Sequence of chain 1.A:
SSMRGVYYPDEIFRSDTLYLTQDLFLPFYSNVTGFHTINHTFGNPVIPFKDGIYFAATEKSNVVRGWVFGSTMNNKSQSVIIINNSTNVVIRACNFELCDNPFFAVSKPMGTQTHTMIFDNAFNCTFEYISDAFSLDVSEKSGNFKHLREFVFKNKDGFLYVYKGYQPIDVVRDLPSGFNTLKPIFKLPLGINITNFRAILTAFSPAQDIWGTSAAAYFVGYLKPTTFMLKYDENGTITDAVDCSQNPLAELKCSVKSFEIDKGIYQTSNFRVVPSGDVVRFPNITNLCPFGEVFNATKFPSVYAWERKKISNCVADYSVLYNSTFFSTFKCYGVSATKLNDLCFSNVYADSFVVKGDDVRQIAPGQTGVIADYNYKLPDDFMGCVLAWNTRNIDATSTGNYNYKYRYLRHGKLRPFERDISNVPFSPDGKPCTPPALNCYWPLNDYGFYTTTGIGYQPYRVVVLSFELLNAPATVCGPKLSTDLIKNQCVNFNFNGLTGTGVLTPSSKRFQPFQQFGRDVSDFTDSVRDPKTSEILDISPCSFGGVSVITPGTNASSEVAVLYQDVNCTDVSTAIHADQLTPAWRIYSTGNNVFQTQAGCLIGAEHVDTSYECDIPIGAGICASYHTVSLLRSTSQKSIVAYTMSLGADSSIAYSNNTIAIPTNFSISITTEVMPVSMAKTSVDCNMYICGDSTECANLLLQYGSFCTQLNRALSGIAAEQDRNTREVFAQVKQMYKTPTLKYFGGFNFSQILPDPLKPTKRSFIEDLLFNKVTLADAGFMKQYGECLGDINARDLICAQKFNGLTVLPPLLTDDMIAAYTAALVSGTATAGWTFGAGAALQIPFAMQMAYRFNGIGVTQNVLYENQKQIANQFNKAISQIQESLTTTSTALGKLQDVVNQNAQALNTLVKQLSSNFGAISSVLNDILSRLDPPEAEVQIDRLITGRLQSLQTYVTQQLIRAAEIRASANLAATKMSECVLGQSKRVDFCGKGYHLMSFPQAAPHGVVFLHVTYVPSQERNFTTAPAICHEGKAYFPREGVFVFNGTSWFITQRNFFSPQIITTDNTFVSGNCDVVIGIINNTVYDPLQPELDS

This small molecule binds to this protein.
Small molecule (SMILES): CC(=O)N[C@@H]1[C@@H](O)[C@H](O)[C@@H](CO)O[C@H]1O

Binding-site contacts:
Ligand atom N2 contacts residue ASN699 of chain 1.A at 3.1 Å (h-bond).
Ligand atom C7 contacts residue ASN699 of chain 1.A at 3.5 Å.
Ligand atom C8 contacts residue ASN699 of chain 1.A at 4.1 Å.
Ligand atom C3 contacts residue GLN904 of chain 1.A at 3.8 Å.
Ligand atom O3 contacts residue GLN904 of chain 1.A at 4.0 Å.
Ligand atom O5 contacts residue GLN1053 of chain 1.A at 3.8 Å.
Ligand atom C8 contacts residue GLN904 of chain 1.A at 4.3 Å.
Ligand atom N2 contacts residue GLN904 of chain 1.A at 3.4 Å (h-bond).
Ligand atom C5 contacts residue ASN699 of chain 1.A at 3.7 Å.
Ligand atom C4 contacts residue ASN699 of chain 1.A at 4.2 Å.
Ligand atom C2 contacts residue GLN904 of chain 1.A at 4.0 Å.
Ligand atom O7 contacts residue ASN699 of chain 1.A at 3.5 Å (h-bond).
Ligand atom O5 contacts residue ASN699 of chain 1.A at 2.3 Å (h-bond).
Ligand atom C2 contacts residue ASN699 of chain 1.A at 2.5 Å.
Ligand atom C3 contacts residue ASN699 of chain 1.A at 3.8 Å.
Ligand atom C1 contacts residue GLN1053 of chain 1.A at 3.9 Å.
Ligand atom C1 contacts residue ASN699 of chain 1.A at 1.4 Å.
Ligand atom C7 contacts residue GLN904 of chain 1.A at 4.3 Å.
Ligand atom C1 contacts residue GLN904 of chain 1.A at 4.4 Å.